Binding-site contacts:
Ligand atom C7 contacts residue PRO136 of chain 2.A at 3.1 Å (hydrophobic).
Ligand atom O19 contacts residue 0361 of chain 2.E at 1.3 Å (h-bond).
Ligand atom C5 contacts residue PRO136 of chain 2.A at 3.3 Å (hydrophobic).
Ligand atom O8 contacts residue MN1 of chain 2.C at 2.3 Å.
Ligand atom P12 contacts residue 0361 of chain 2.E at 0.6 Å.
Ligand atom C1 contacts residue MN1 of chain 2.C at 3.3 Å.
Ligand atom O19 contacts residue LYS382 of chain 2.A at 2.5 Å (salt-bridge).
Ligand atom O8 contacts residue HIS371 of chain 2.A at 2.9 Å (h-bond).
Ligand atom O18 contacts residue ARG137 of chain 2.A at 2.8 Å (salt-bridge).
Ligand atom O9 contacts residue 0361 of chain 2.E at 0.6 Å (h-bond).
Ligand atom C5 contacts residue 0361 of chain 2.E at 0.6 Å.
Ligand atom O15 contacts residue GLU285 of chain 2.A at 2.9 Å (salt-bridge).
Ligand atom O15 contacts residue 0361 of chain 2.E at 0.6 Å (h-bond).
Ligand atom O17 contacts residue SER138 of chain 2.A at 2.6 Å (h-bond).
Ligand atom O8 contacts residue GLU413 of chain 2.A at 3.1 Å (salt-bridge).
Ligand atom O11 contacts residue 0361 of chain 2.E at 0.7 Å (h-bond).
Ligand atom O19 contacts residue ARG137 of chain 2.A at 3.1 Å (salt-bridge).
Ligand atom C6 contacts residue 0361 of chain 2.E at 1.1 Å.
Ligand atom O10 contacts residue LYS308 of chain 2.A at 3.1 Å (salt-bridge).
Ligand atom O8 contacts residue LYS135 of chain 2.A at 2.8 Å (salt-bridge).
Ligand atom O9 contacts residue ARG128 of chain 2.A at 3.2 Å (salt-bridge).
Ligand atom O13 contacts residue 0361 of chain 2.E at 0.5 Å (h-bond).
Ligand atom O8 contacts residue 0361 of chain 2.E at 0.3 Å (h-bond).
Ligand atom O14 contacts residue ARG286 of chain 2.A at 3.0 Å (salt-bridge).
Ligand atom O18 contacts residue 0361 of chain 2.E at 1.1 Å (h-bond).
Ligand atom P16 contacts residue 0361 of chain 2.E at 0.4 Å.
Ligand atom O13 contacts residue ARG339 of chain 2.A at 2.6 Å (salt-bridge).
Ligand atom O14 contacts residue ARG339 of chain 2.A at 2.6 Å (salt-bridge).
Ligand atom O18 contacts residue SER138 of chain 2.A at 3.0 Å (h-bond).
Ligand atom O17 contacts residue 0361 of chain 2.E at 1.6 Å.
Ligand atom O14 contacts residue 0361 of chain 2.E at 1.0 Å (h-bond).
Ligand atom C3 contacts residue 0361 of chain 2.E at 1.2 Å.
Ligand atom O10 contacts residue 0361 of chain 2.E at 0.8 Å (h-bond).
Ligand atom C1 contacts residue HIS371 of chain 2.A at 3.1 Å.
Ligand atom C4 contacts residue 0361 of chain 2.E at 0.4 Å.
Ligand atom C2 contacts residue 0361 of chain 2.E at 0.4 Å.
Ligand atom O13 contacts residue LYS308 of chain 2.A at 2.8 Å (salt-bridge).
Ligand atom C7 contacts residue 0361 of chain 2.E at 1.2 Å.
Ligand atom C1 contacts residue 0361 of chain 2.E at 0.4 Å.
Ligand atom O10 contacts residue HIS371 of chain 2.A at 3.3 Å.

Sequence of chain 2.A:
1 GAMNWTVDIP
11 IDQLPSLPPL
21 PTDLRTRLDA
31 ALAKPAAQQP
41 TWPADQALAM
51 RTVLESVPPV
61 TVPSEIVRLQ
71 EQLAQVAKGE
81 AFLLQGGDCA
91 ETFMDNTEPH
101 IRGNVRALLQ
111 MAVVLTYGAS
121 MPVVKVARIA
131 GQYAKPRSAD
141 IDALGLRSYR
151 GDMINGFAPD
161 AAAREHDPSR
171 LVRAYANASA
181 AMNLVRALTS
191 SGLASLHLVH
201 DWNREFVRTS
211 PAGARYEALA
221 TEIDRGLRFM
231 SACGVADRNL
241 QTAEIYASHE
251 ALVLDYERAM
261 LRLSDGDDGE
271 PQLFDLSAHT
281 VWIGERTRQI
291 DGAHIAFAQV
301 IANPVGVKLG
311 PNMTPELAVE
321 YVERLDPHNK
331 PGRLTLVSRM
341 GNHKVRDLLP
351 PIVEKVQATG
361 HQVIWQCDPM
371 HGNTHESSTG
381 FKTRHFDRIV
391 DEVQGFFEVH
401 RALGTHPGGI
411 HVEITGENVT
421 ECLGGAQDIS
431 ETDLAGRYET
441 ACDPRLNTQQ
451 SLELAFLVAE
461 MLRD

This protein binds this small molecule.
Small molecule (SMILES): O=C(O)[C@H](CCCCCOP(=O)(O)O)OP(=O)(O)O